Sequence of chain 1.A:
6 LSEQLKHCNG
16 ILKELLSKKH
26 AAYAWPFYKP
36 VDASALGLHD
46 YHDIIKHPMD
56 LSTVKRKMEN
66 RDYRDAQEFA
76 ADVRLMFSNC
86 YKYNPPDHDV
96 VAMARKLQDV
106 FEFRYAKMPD

Binding-site contacts:
Ligand atom C34 contacts residue VAL95 of chain 1.A at 3.8 Å (hydrophobic).
Ligand atom C62 contacts residue TRP30 of chain 1.A at 3.2 Å (hydrophobic).
Ligand atom C11 contacts residue TRP30 of chain 1.A at 3.6 Å (hydrophobic).
Ligand atom N54 contacts residue TRP30 of chain 1.A at 3.8 Å.
Ligand atom C28 contacts residue TYR88 of chain 1.A at 3.9 Å (hydrophobic).
Ligand atom C21 contacts residue PRO31 of chain 1.A at 3.4 Å (hydrophobic).
Ligand atom C64 contacts residue PRO31 of chain 1.A at 3.8 Å (hydrophobic).
Ligand atom C64 contacts residue TRP30 of chain 1.A at 3.7 Å (hydrophobic).
Ligand atom C15 contacts residue LEU41 of chain 1.A at 3.9 Å (hydrophobic).
Ligand atom C21 contacts residue PHE32 of chain 1.A at 3.3 Å (hydrophobic).
Ligand atom C42 contacts residue LEU43 of chain 1.A at 3.6 Å (hydrophobic).
Ligand atom O05 contacts residue TRP30 of chain 1.A at 3.6 Å.
Ligand atom C28 contacts residue ASN89 of chain 1.A at 4.0 Å.
Ligand atom C47 contacts residue ASN89 of chain 1.A at 3.5 Å.
Ligand atom C16 contacts residue PRO31 of chain 1.A at 3.7 Å (hydrophobic).
Ligand atom C37 contacts residue ASN89 of chain 1.A at 3.7 Å.
Ligand atom C66 contacts residue VAL95 of chain 1.A at 3.9 Å (hydrophobic).
Ligand atom C47 contacts residue HIS93 of chain 1.A at 3.1 Å.
Ligand atom C32 contacts residue VAL95 of chain 1.A at 3.9 Å (hydrophobic).
Ligand atom C01 contacts residue TRP30 of chain 1.A at 3.7 Å (hydrophobic).
Ligand atom N14 contacts residue PRO31 of chain 1.A at 3.8 Å.
Ligand atom O26 contacts residue ASN89 of chain 1.A at 3.2 Å (h-bond).
Ligand atom C68 contacts residue HIS93 of chain 1.A at 3.7 Å.
Ligand atom N25 contacts residue CYS85 of chain 1.A at 3.8 Å.
Ligand atom N25 contacts residue ASN89 of chain 1.A at 3.8 Å.
Ligand atom C09 contacts residue TRP30 of chain 1.A at 3.7 Å (hydrophobic).
Ligand atom C53 contacts residue LEU41 of chain 1.A at 3.9 Å (hydrophobic).
Ligand atom C34 contacts residue HIS93 of chain 1.A at 3.6 Å.
Ligand atom C12 contacts residue TRP30 of chain 1.A at 4.0 Å (hydrophobic).
Ligand atom C52 contacts residue LEU41 of chain 1.A at 4.0 Å (hydrophobic).
Ligand atom C27 contacts residue ASN89 of chain 1.A at 3.8 Å.
Ligand atom C66 contacts residue MET98 of chain 1.A at 3.9 Å (hydrophobic).
Ligand atom C53 contacts residue TRP30 of chain 1.A at 4.0 Å (hydrophobic).
Ligand atom C19 contacts residue VAL95 of chain 1.A at 4.0 Å (hydrophobic).
Ligand atom O33 contacts residue VAL95 of chain 1.A at 3.6 Å.
Ligand atom C28 contacts residue LEU43 of chain 1.A at 3.5 Å (hydrophobic).
Ligand atom C21 contacts residue VAL95 of chain 1.A at 3.7 Å (hydrophobic).
Ligand atom C57 contacts residue LEU41 of chain 1.A at 4.0 Å (hydrophobic).
Ligand atom C20 contacts residue VAL95 of chain 1.A at 3.7 Å (hydrophobic).
Ligand atom N10 contacts residue TRP30 of chain 1.A at 3.5 Å.

The small molecule below binds the protein below.
Small molecule (SMILES): COCc1nc2cnc3cc(-c4c(C)noc4C)c(OC[C@H]4CCNC4)cc3c2n1[C@H](C)c1ccccc1